This small molecule binds to this protein.
Small molecule (SMILES): CC(=O)N1CCC[C@H]1C(=O)N[C@@H](CC(=O)O)C(=O)N[C@@H](Cc1ccc(OP(=O)(O)O)cc1)C(=O)N[C@@H](CCC(=O)O)C(=O)N[C@@H](CC(N)=O)C(=O)N[C@@H](CC(C)C)C(=O)O

Sequence of chain 1.E:
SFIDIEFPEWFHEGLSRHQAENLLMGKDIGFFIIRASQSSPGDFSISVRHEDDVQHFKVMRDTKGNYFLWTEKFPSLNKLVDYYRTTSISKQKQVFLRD

Binding-site contacts:
Ligand atom O1P contacts residue SER38 of chain 1.E at 3.5 Å (h-bond).
Ligand atom O contacts residue TRP71 of chain 1.E at 3.3 Å.
Ligand atom OE1 contacts residue GLN56 of chain 1.E at 3.5 Å (h-bond).
Ligand atom CG contacts residue SER40 of chain 1.E at 3.7 Å.
Ligand atom N contacts residue HIS57 of chain 1.E at 3.0 Å (h-bond).
Ligand atom CG contacts residue LYS59 of chain 1.E at 3.7 Å.
Ligand atom O3P contacts residue SER46 of chain 1.E at 2.8 Å (h-bond).
Ligand atom N contacts residue ARG18 of chain 1.E at 3.5 Å (salt-bridge).
Ligand atom CA contacts residue HIS57 of chain 1.E at 3.2 Å.
Ligand atom OD1 contacts residue LYS59 of chain 1.E at 2.9 Å (salt-bridge).
Ligand atom O3P contacts residue SER38 of chain 1.E at 2.5 Å (h-bond).
Ligand atom CA contacts residue TRP71 of chain 1.E at 3.6 Å (hydrophobic).
Ligand atom OE2 contacts residue GLN56 of chain 1.E at 3.2 Å (h-bond).
Ligand atom C contacts residue HIS57 of chain 1.E at 3.6 Å.
Ligand atom ND2 contacts residue LYS59 of chain 1.E at 2.7 Å (salt-bridge).
Ligand atom OH contacts residue ARG18 of chain 1.E at 3.8 Å.
Ligand atom CE1 contacts residue ARG18 of chain 1.E at 3.3 Å.
Ligand atom CG contacts residue LEU70 of chain 1.E at 3.4 Å (hydrophobic).
Ligand atom O2P contacts residue ARG36 of chain 1.E at 2.8 Å (salt-bridge).
Ligand atom OH contacts residue SER38 of chain 1.E at 3.8 Å.
Ligand atom P contacts residue ARG36 of chain 1.E at 3.7 Å.
Ligand atom CD1 contacts residue HIS57 of chain 1.E at 3.8 Å.
Ligand atom O3P contacts residue ARG36 of chain 1.E at 3.0 Å (salt-bridge).
Ligand atom O2P contacts residue ARG18 of chain 1.E at 2.6 Å (salt-bridge).
Ligand atom CB contacts residue HIS57 of chain 1.E at 3.7 Å.
Ligand atom CD1 contacts residue ARG18 of chain 1.E at 3.8 Å.
Ligand atom OD1 contacts residue PHE58 of chain 1.E at 3.6 Å.
Ligand atom CB contacts residue ARG18 of chain 1.E at 3.6 Å.
Ligand atom O contacts residue ARG18 of chain 1.E at 2.8 Å (salt-bridge).
Ligand atom CZ contacts residue ARG18 of chain 1.E at 3.5 Å.
Ligand atom CD contacts residue GLN56 of chain 1.E at 3.0 Å.
Ligand atom OH contacts residue SER40 of chain 1.E at 3.3 Å (h-bond).
Ligand atom P contacts residue SER40 of chain 1.E at 3.5 Å.
Ligand atom O1P contacts residue SER40 of chain 1.E at 2.6 Å (h-bond).
Ligand atom ND2 contacts residue LEU70 of chain 1.E at 2.7 Å (h-bond).
Ligand atom C contacts residue ARG18 of chain 1.E at 3.8 Å.
Ligand atom CG contacts residue GLN56 of chain 1.E at 3.2 Å.
Ligand atom CB contacts residue LEU70 of chain 1.E at 3.3 Å (hydrophobic).
Ligand atom P contacts residue SER38 of chain 1.E at 3.4 Å.
Ligand atom CB contacts residue PHE58 of chain 1.E at 3.7 Å (hydrophobic).